Sequence of chain 1.A:
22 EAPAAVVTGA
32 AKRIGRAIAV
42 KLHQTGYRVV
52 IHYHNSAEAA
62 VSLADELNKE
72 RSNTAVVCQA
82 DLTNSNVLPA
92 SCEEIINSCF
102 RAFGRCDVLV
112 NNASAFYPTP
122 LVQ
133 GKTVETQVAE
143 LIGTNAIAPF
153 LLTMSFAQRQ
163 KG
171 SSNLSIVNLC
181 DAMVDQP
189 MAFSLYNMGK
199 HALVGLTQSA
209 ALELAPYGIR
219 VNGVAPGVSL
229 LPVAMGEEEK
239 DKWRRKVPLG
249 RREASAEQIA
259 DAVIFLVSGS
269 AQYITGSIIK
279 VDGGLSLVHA

The protein below binds the small molecule below.
Small molecule (SMILES): Nc1cc(SCc2ccccc2)nc(N)n1

Binding-site contacts:
Ligand atom CAE contacts residue TRP241 of chain 1.A at 4.0 Å (hydrophobic).
Ligand atom CAD contacts residue PHE117 of chain 1.A at 3.8 Å (hydrophobic).
Ligand atom C6 contacts residue PHE117 of chain 1.A at 3.6 Å (hydrophobic).
Ligand atom C2 contacts residue NAP1 of chain 1.E at 3.4 Å.
Ligand atom NAA contacts residue TYR194 of chain 1.A at 2.9 Å (h-bond).
Ligand atom CAG contacts residue DTT1 of chain 1.G at 3.1 Å.
Ligand atom CAF contacts residue PRO230 of chain 1.A at 3.5 Å (hydrophobic).
Ligand atom NAB contacts residue PHE117 of chain 1.A at 3.5 Å.
Ligand atom SAL contacts residue ARG34 of chain 1.A at 3.7 Å.
Ligand atom NAB contacts residue SER115 of chain 1.A at 3.0 Å (h-bond).
Ligand atom C6 contacts residue TYR194 of chain 1.A at 3.7 Å (hydrophobic).
Ligand atom SAL contacts residue PRO230 of chain 1.A at 3.9 Å.
Ligand atom C2 contacts residue PHE117 of chain 1.A at 3.5 Å (hydrophobic).
Ligand atom NAA contacts residue ASP181 of chain 1.A at 3.7 Å.
Ligand atom N3 contacts residue NAP1 of chain 1.E at 3.1 Å (h-bond).
Ligand atom CAN contacts residue DTT1 of chain 1.G at 3.5 Å.
Ligand atom SAL contacts residue LEU228 of chain 1.A at 3.8 Å.
Ligand atom N1 contacts residue TYR194 of chain 1.A at 3.8 Å.
Ligand atom N1 contacts residue NAP1 of chain 1.E at 2.8 Å (h-bond).
Ligand atom NAA contacts residue PHE117 of chain 1.A at 3.8 Å.
Ligand atom CAE contacts residue DTT1 of chain 1.G at 3.0 Å.
Ligand atom CAC contacts residue TRP241 of chain 1.A at 3.8 Å (hydrophobic).
Ligand atom CAI contacts residue PRO230 of chain 1.A at 3.9 Å (hydrophobic).
Ligand atom CAI contacts residue NAP1 of chain 1.E at 3.2 Å.
Ligand atom CAI contacts residue LEU228 of chain 1.A at 3.4 Å (hydrophobic).
Ligand atom C4 contacts residue NAP1 of chain 1.E at 3.8 Å.
Ligand atom N1 contacts residue PHE117 of chain 1.A at 3.6 Å.
Ligand atom NAA contacts residue NAP1 of chain 1.E at 3.4 Å.
Ligand atom SAL contacts residue NAP1 of chain 1.E at 3.6 Å.
Ligand atom CAG contacts residue LEU229 of chain 1.A at 3.9 Å (hydrophobic).
Ligand atom CAN contacts residue PRO230 of chain 1.A at 3.6 Å (hydrophobic).
Ligand atom N3 contacts residue PHE117 of chain 1.A at 3.9 Å.
Ligand atom CAD contacts residue MET233 of chain 1.A at 3.9 Å (hydrophobic).
Ligand atom NAB contacts residue NAP1 of chain 1.E at 3.0 Å (h-bond).
Ligand atom CAC contacts residue DTT1 of chain 1.G at 3.4 Å.
Ligand atom C6 contacts residue NAP1 of chain 1.E at 3.6 Å.
Ligand atom NAA contacts residue DTT1 of chain 1.G at 3.5 Å.
Ligand atom C5 contacts residue NAP1 of chain 1.E at 3.6 Å.
Ligand atom CAF contacts residue PHE117 of chain 1.A at 3.6 Å (hydrophobic).
Ligand atom CAC contacts residue MET233 of chain 1.A at 3.8 Å (hydrophobic).